Binding-site contacts:
Ligand atom C4 contacts residue ASN314 of chain 1.A at 4.3 Å.
Ligand atom C2 contacts residue ASN222 of chain 1.A at 3.9 Å.
Ligand atom O5 contacts residue ASN314 of chain 1.A at 2.4 Å (h-bond).
Ligand atom C7 contacts residue ASN222 of chain 1.A at 4.5 Å.
Ligand atom C8 contacts residue ASN314 of chain 1.A at 4.0 Å.
Ligand atom O5 contacts residue ASN222 of chain 1.A at 3.9 Å.
Ligand atom C7 contacts residue TRP221 of chain 1.A at 3.5 Å (hydrophobic).
Ligand atom C1 contacts residue VAL313 of chain 1.A at 3.7 Å (hydrophobic).
Ligand atom O5 contacts residue VAL313 of chain 1.A at 3.0 Å.
Ligand atom C6 contacts residue VAL313 of chain 1.A at 3.5 Å (hydrophobic).
Ligand atom C5 contacts residue VAL313 of chain 1.A at 3.4 Å (hydrophobic).
Ligand atom C8 contacts residue TRP221 of chain 1.A at 3.8 Å (hydrophobic).
Ligand atom C7 contacts residue ASN314 of chain 1.A at 3.0 Å.
Ligand atom C3 contacts residue ASN314 of chain 1.A at 3.8 Å.
Ligand atom O7 contacts residue ASN314 of chain 1.A at 2.9 Å (h-bond).
Ligand atom C8 contacts residue LYS180 of chain 1.A at 4.5 Å.
Ligand atom C5 contacts residue ASN314 of chain 1.A at 3.7 Å.
Ligand atom C1 contacts residue ASN222 of chain 1.A at 4.2 Å.
Ligand atom N2 contacts residue ASN314 of chain 1.A at 2.9 Å (h-bond).
Ligand atom C1 contacts residue ASN314 of chain 1.A at 1.5 Å.
Ligand atom O7 contacts residue TRP221 of chain 1.A at 3.0 Å (h-bond).
Ligand atom N2 contacts residue TRP221 of chain 1.A at 4.5 Å.
Ligand atom O7 contacts residue ASN222 of chain 1.A at 3.3 Å (h-bond).
Ligand atom C2 contacts residue ASN314 of chain 1.A at 2.5 Å.

Sequence of chain 1.A:
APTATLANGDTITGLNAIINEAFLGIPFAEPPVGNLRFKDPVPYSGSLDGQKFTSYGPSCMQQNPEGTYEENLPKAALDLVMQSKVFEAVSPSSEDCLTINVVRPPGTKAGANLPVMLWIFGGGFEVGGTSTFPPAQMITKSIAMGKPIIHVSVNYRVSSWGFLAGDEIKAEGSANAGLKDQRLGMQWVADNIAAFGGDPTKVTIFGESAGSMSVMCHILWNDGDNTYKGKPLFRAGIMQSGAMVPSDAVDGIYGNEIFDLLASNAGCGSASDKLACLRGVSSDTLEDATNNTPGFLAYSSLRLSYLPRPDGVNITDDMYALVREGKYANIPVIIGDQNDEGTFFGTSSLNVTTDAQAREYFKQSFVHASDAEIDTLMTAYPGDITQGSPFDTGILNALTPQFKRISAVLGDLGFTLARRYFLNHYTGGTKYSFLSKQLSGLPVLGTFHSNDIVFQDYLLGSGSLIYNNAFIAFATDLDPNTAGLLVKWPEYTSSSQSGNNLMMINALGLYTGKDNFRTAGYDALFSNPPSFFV

The protein below binds the small molecule below.
Small molecule (SMILES): CC(=O)N[C@@H]1[C@@H](O)[C@H](O)[C@@H](CO)O[C@H]1O